This protein binds this small molecule.
Small molecule (SMILES): CC(C)[C@H](N)C(=O)N[C@H](C(=O)/N=C/C(=O)N[C@@H](C)C(=O)N[C@H](C(=O)NCC(=O)N[C@H](C(=O)NCC(=O)N[C@H](C=O)CCCCN)C(C)C)C(C)C)C(C)C

Sequence of chain 1.C:
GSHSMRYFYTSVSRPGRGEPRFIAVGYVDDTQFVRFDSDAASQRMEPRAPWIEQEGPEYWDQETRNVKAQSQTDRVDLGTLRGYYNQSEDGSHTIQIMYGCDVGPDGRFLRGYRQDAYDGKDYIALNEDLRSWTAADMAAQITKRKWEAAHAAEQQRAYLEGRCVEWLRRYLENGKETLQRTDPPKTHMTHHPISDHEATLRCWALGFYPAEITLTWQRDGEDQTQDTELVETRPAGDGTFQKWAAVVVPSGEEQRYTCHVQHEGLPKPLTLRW

Sequence of chain 1.B:
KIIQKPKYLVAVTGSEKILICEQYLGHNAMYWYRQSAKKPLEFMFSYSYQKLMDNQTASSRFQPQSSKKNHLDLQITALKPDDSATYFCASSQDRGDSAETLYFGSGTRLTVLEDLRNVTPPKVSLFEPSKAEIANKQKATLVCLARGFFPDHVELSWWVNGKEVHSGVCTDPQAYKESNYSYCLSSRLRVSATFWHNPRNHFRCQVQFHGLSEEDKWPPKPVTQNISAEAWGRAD

Binding-site contacts:
Ligand atom CG2 contacts residue TRP167 of chain 1.C at 3.5 Å (hydrophobic).
Ligand atom CA contacts residue SER98 of chain 1.B at 3.5 Å.
Ligand atom O contacts residue TYR159 of chain 1.C at 3.4 Å.
Ligand atom CB contacts residue TYR9 of chain 1.C at 3.4 Å (hydrophobic).
Ligand atom O contacts residue GLN156 of chain 1.C at 2.8 Å (h-bond).
Ligand atom O contacts residue ARG95 of chain 1.B at 2.7 Å (salt-bridge).
Ligand atom CB contacts residue ASP77 of chain 1.C at 3.5 Å.
Ligand atom N contacts residue TYR171 of chain 1.C at 2.9 Å (h-bond).
Ligand atom CA contacts residue GLU63 of chain 1.C at 3.3 Å.
Ligand atom O contacts residue ARG114 of chain 1.C at 2.9 Å (salt-bridge).
Ligand atom N contacts residue GLN156 of chain 1.C at 2.9 Å (h-bond).
Ligand atom CG1 contacts residue GLN156 of chain 1.C at 3.2 Å.
Ligand atom CA contacts residue TYR99 of chain 1.C at 3.3 Å (hydrophobic).
Ligand atom CG contacts residue ASP77 of chain 1.C at 3.4 Å.
Ligand atom N contacts residue ASP77 of chain 1.C at 2.9 Å (salt-bridge).
Ligand atom N contacts residue ASP94 of chain 1.B at 2.8 Å (salt-bridge).
Ligand atom CE contacts residue ASP116 of chain 1.C at 3.3 Å.
Ligand atom CA contacts residue TYR159 of chain 1.C at 3.5 Å (hydrophobic).
Ligand atom CG1 contacts residue TRP147 of chain 1.C at 3.5 Å (hydrophobic).
Ligand atom O contacts residue TYR84 of chain 1.C at 2.6 Å (h-bond).
Ligand atom O contacts residue TYR7 of chain 1.C at 3.1 Å.
Ligand atom CG1 contacts residue ARG114 of chain 1.C at 3.3 Å.
Ligand atom CA contacts residue ARG95 of chain 1.B at 3.5 Å.
Ligand atom CB contacts residue TYR99 of chain 1.C at 3.5 Å (hydrophobic).
Ligand atom N contacts residue ARG114 of chain 1.C at 3.3 Å (salt-bridge).
Ligand atom O contacts residue TRP147 of chain 1.C at 3.4 Å (h-bond).
Ligand atom CG2 contacts residue ARG163 of chain 1.C at 3.5 Å.
Ligand atom O contacts residue TYR159 of chain 1.C at 2.6 Å (h-bond).
Ligand atom N contacts residue SER98 of chain 1.B at 2.8 Å (h-bond).
Ligand atom CG1 contacts residue ASP94 of chain 1.B at 3.3 Å.
Ligand atom O contacts residue THR143 of chain 1.C at 2.7 Å (h-bond).
Ligand atom N contacts residue GLU63 of chain 1.C at 2.9 Å (salt-bridge).
Ligand atom CA contacts residue TYR7 of chain 1.C at 3.2 Å (hydrophobic).
Ligand atom O contacts residue TRP147 of chain 1.C at 3.0 Å (h-bond).
Ligand atom C contacts residue TYR7 of chain 1.C at 3.1 Å (hydrophobic).
Ligand atom NZ contacts residue ASP116 of chain 1.C at 3.0 Å (salt-bridge).
Ligand atom CB contacts residue THR143 of chain 1.C at 3.5 Å.
Ligand atom N contacts residue TYR7 of chain 1.C at 3.0 Å (h-bond).
Ligand atom N contacts residue TYR99 of chain 1.C at 2.9 Å (h-bond).
Ligand atom C contacts residue TYR84 of chain 1.C at 3.5 Å (hydrophobic).